Binding-site contacts:
Ligand atom O7 contacts residue ASN53 of chain 1.B at 2.9 Å (h-bond).
Ligand atom C8 contacts residue PRO48 of chain 1.B at 4.2 Å (hydrophobic).
Ligand atom C8 contacts residue ASN53 of chain 1.B at 4.4 Å.
Ligand atom O7 contacts residue LEU46 of chain 1.B at 4.5 Å.
Ligand atom O6 contacts residue THR55 of chain 1.B at 3.6 Å.
Ligand atom C5 contacts residue ASN53 of chain 1.B at 3.7 Å.
Ligand atom C2 contacts residue ASN53 of chain 1.B at 2.4 Å.
Ligand atom N2 contacts residue LEU46 of chain 1.B at 4.3 Å.
Ligand atom N2 contacts residue ASN53 of chain 1.B at 2.9 Å (h-bond).
Ligand atom C4 contacts residue ASN53 of chain 1.B at 4.2 Å.
Ligand atom O5 contacts residue ASN53 of chain 1.B at 2.3 Å (h-bond).
Ligand atom C7 contacts residue ASN53 of chain 1.B at 3.1 Å.
Ligand atom C1 contacts residue ASN53 of chain 1.B at 1.4 Å.
Ligand atom O6 contacts residue ASN53 of chain 1.B at 4.4 Å.
Ligand atom C3 contacts residue ASN53 of chain 1.B at 3.8 Å.
Ligand atom C8 contacts residue LEU46 of chain 1.B at 3.9 Å (hydrophobic).
Ligand atom C7 contacts residue LEU46 of chain 1.B at 4.0 Å (hydrophobic).

Sequence of chain 1.B:
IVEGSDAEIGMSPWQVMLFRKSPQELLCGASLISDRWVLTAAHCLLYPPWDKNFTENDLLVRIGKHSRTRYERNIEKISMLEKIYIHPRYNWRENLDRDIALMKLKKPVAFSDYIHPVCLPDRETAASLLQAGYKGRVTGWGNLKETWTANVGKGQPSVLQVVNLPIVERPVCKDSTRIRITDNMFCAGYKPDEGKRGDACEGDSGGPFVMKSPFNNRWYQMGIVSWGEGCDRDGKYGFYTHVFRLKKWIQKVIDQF

A protein and the small-molecule ligand that binds it are described below.
Small molecule (SMILES): CC(=O)N[C@@H]1[C@@H](O)[C@H](O)[C@@H](CO)O[C@H]1O